A small-molecule ligand and the protein it binds are described below.
Small molecule (SMILES): Nc1ncnc2c1ncn2[C@H]1C[C@H](O)[C@@H](COP(=O)(O)O)O1

Sequence of chain 1.CA:
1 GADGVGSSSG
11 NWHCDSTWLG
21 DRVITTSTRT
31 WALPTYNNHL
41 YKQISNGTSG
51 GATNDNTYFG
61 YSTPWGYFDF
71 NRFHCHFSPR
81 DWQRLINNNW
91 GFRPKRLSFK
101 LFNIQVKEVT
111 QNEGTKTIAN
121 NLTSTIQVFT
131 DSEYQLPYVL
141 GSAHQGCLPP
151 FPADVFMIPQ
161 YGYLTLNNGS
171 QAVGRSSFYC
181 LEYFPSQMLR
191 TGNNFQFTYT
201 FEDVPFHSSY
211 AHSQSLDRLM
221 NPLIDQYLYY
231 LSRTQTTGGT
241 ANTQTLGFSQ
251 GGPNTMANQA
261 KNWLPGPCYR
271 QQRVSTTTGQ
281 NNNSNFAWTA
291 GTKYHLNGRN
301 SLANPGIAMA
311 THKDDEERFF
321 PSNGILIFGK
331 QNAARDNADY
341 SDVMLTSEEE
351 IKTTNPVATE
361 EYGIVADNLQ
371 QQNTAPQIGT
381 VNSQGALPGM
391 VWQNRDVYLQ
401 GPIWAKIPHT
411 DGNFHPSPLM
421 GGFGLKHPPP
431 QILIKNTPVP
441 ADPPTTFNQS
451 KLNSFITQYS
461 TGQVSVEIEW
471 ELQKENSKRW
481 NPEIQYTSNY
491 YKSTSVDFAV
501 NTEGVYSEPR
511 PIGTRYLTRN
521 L

Binding-site contacts:
Ligand atom N7 contacts residue HIS415 of chain 1.CA at 3.6 Å.
Ligand atom C8 contacts residue PRO205 of chain 1.CA at 4.3 Å (hydrophobic).
Ligand atom C5 contacts residue PRO205 of chain 1.CA at 3.6 Å (hydrophobic).
Ligand atom C6 contacts residue PRO205 of chain 1.CA at 3.7 Å (hydrophobic).
Ligand atom C6 contacts residue PRO416 of chain 1.CA at 3.7 Å (hydrophobic).
Ligand atom OP1 contacts residue DC1 of chain 1.MD at 2.5 Å (h-bond).
Ligand atom N1 contacts residue PRO416 of chain 1.CA at 3.1 Å (h-bond).
Ligand atom P contacts residue DC1 of chain 1.MD at 1.6 Å.
Ligand atom N6 contacts residue ASN394 of chain 1.CA at 4.0 Å.
Ligand atom C4' contacts residue DC1 of chain 1.MD at 4.5 Å.
Ligand atom N1 contacts residue GLY424 of chain 1.CA at 4.1 Å.
Ligand atom N3 contacts residue PRO416 of chain 1.CA at 3.5 Å.
Ligand atom C2 contacts residue GLY424 of chain 1.CA at 4.2 Å.
Ligand atom N7 contacts residue PRO205 of chain 1.CA at 3.7 Å.
Ligand atom O5' contacts residue DC1 of chain 1.MD at 2.5 Å (h-bond).
Ligand atom N9 contacts residue HIS415 of chain 1.CA at 4.2 Å.
Ligand atom C5' contacts residue DC1 of chain 1.MD at 3.1 Å.
Ligand atom C8 contacts residue HIS415 of chain 1.CA at 3.6 Å.
Ligand atom N1 contacts residue VAL204 of chain 1.CA at 4.4 Å.
Ligand atom N6 contacts residue PRO205 of chain 1.CA at 3.9 Å.
Ligand atom N6 contacts residue PRO416 of chain 1.CA at 4.3 Å.
Ligand atom N1 contacts residue PRO205 of chain 1.CA at 4.4 Å.
Ligand atom C2 contacts residue PRO416 of chain 1.CA at 3.1 Å (hydrophobic).
Ligand atom N9 contacts residue PRO416 of chain 1.CA at 4.4 Å.
Ligand atom N6 contacts residue SER417 of chain 1.CA at 4.3 Å.
Ligand atom C5 contacts residue HIS415 of chain 1.CA at 4.4 Å.
Ligand atom C1' contacts residue PRO416 of chain 1.CA at 4.3 Å (hydrophobic).
Ligand atom C4 contacts residue PRO205 of chain 1.CA at 4.2 Å (hydrophobic).
Ligand atom C2' contacts residue HIS415 of chain 1.CA at 4.3 Å.
Ligand atom C4 contacts residue PRO416 of chain 1.CA at 4.1 Å (hydrophobic).
Ligand atom C5 contacts residue PRO416 of chain 1.CA at 4.2 Å (hydrophobic).
Ligand atom OP2 contacts residue DC1 of chain 1.MD at 2.5 Å (h-bond).